This protein binds this small molecule.
Small molecule (SMILES): CC(=O)N[C@H]1[C@H](O[C@H]2[C@H](O)[C@@H](NC(C)=O)CO[C@@H]2CO)O[C@H](CO)[C@@H](O[C@@H]2O[C@H](CO[C@H]3O[C@H](CO)[C@@H](O)[C@H](O)[C@@H]3O)[C@@H](O)[C@H](O[C@H]3O[C@H](CO)[C@@H](O)[C@H](O)[C@@H]3O[C@H]3O[C@H](CO)[C@@H](O)[C@H](O)[C@@H]3O)[C@@H]2O)[C@@H]1O

Sequence of chain 1.A:
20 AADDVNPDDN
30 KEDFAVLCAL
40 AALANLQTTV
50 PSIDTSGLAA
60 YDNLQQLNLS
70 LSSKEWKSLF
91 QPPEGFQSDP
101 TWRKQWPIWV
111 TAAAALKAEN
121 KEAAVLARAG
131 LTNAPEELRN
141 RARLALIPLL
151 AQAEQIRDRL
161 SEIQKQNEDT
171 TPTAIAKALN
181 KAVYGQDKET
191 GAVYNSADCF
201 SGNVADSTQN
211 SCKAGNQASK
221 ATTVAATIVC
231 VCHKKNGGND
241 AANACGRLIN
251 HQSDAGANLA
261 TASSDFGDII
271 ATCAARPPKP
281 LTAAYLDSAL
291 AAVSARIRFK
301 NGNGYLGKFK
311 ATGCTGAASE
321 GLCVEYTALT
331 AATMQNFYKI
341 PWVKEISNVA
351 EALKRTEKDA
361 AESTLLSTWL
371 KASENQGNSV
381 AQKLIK

Binding-site contacts:
Ligand atom O7 contacts residue GLN64 of chain 1.A at 3.2 Å (h-bond).
Ligand atom O4 contacts residue TRP75 of chain 1.A at 3.7 Å.
Ligand atom O4 contacts residue ASP99 of chain 1.A at 3.7 Å.
Ligand atom O4 contacts residue TRP102 of chain 1.A at 3.0 Å (h-bond).
Ligand atom C6 contacts residue TRP102 of chain 1.A at 3.7 Å (hydrophobic).
Ligand atom C7 contacts residue GLN64 of chain 1.A at 3.6 Å.
Ligand atom C8 contacts residue LEU150 of chain 1.A at 3.6 Å (hydrophobic).
Ligand atom C6 contacts residue THR101 of chain 1.A at 3.7 Å.
Ligand atom C3 contacts residue ASN67 of chain 1.A at 3.8 Å.
Ligand atom O6 contacts residue THR101 of chain 1.A at 3.1 Å (h-bond).
Ligand atom O4 contacts residue PRO100 of chain 1.A at 3.6 Å.
Ligand atom O7 contacts residue GLN105 of chain 1.A at 3.2 Å (h-bond).
Ligand atom C2 contacts residue ASN67 of chain 1.A at 2.4 Å.
Ligand atom O5 contacts residue SER71 of chain 1.A at 3.5 Å (h-bond).
Ligand atom O3 contacts residue TRP109 of chain 1.A at 3.5 Å.
Ligand atom O5 contacts residue ASN67 of chain 1.A at 2.3 Å (h-bond).
Ligand atom O5 contacts residue PHE96 of chain 1.A at 3.7 Å.
Ligand atom C6 contacts residue ASP99 of chain 1.A at 3.4 Å.
Ligand atom C7 contacts residue GLN105 of chain 1.A at 3.8 Å.
Ligand atom C7 contacts residue ASN67 of chain 1.A at 3.7 Å.
Ligand atom C8 contacts residue GLN105 of chain 1.A at 3.8 Å.
Ligand atom O7 contacts residue TRP109 of chain 1.A at 2.9 Å (h-bond).
Ligand atom O2 contacts residue TRP102 of chain 1.A at 3.0 Å (h-bond).
Ligand atom C1 contacts residue ASN67 of chain 1.A at 1.4 Å.
Ligand atom C5 contacts residue ASP99 of chain 1.A at 3.3 Å.
Ligand atom C8 contacts residue GLN64 of chain 1.A at 3.5 Å.
Ligand atom O3 contacts residue ASP99 of chain 1.A at 3.6 Å (salt-bridge).
Ligand atom O6 contacts residue SER71 of chain 1.A at 2.7 Å (h-bond).
Ligand atom C1 contacts residue TRP75 of chain 1.A at 3.6 Å (hydrophobic).
Ligand atom N2 contacts residue ASN67 of chain 1.A at 2.9 Å (h-bond).
Ligand atom O2 contacts residue ASP99 of chain 1.A at 2.6 Å (salt-bridge).
Ligand atom C6 contacts residue SER71 of chain 1.A at 3.3 Å.
Ligand atom O6 contacts residue ASP99 of chain 1.A at 2.8 Å (salt-bridge).
Ligand atom C6 contacts residue TRP75 of chain 1.A at 3.6 Å (hydrophobic).
Ligand atom C2 contacts residue ASP99 of chain 1.A at 3.8 Å.
Ligand atom C6 contacts residue THR101 of chain 1.A at 3.1 Å.
Ligand atom C5 contacts residue ASN67 of chain 1.A at 3.6 Å.
Ligand atom C6 contacts residue PHE96 of chain 1.A at 3.7 Å (hydrophobic).
Ligand atom O6 contacts residue ARG143 of chain 1.A at 3.2 Å.
Ligand atom O6 contacts residue PRO100 of chain 1.A at 3.5 Å.

Sequence of chain 3.A:
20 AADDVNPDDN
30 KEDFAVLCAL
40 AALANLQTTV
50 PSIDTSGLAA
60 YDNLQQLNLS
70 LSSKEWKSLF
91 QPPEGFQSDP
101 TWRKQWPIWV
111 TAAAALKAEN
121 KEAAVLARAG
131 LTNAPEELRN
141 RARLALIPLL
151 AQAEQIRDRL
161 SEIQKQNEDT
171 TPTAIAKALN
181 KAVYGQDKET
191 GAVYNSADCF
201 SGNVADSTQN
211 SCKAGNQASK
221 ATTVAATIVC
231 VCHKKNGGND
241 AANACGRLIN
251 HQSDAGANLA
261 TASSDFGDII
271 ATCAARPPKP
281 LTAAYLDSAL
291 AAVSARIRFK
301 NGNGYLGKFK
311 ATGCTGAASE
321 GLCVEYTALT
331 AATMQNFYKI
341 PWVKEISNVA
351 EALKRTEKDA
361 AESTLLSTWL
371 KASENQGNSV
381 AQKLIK